This protein binds this small molecule.
Small molecule (SMILES): O=C(/C(O)=C/c1ccc(O)c(O)c1)c1c(O)cc(O)cc1O

Sequence of chain 1.E:
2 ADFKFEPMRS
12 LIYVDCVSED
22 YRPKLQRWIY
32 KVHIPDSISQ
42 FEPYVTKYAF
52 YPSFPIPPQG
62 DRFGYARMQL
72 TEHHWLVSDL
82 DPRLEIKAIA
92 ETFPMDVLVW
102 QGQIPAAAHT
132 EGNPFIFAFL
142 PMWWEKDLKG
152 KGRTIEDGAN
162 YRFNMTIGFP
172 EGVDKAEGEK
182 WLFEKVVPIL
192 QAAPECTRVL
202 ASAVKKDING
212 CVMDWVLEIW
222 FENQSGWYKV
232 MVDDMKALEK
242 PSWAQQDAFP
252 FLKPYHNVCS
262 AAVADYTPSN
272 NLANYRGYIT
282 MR

Binding-site contacts:
Ligand atom C15 contacts residue THR72 of chain 1.E at 3.4 Å.
Ligand atom C08 contacts residue ASP80 of chain 1.E at 3.0 Å.
Ligand atom O22 contacts residue ILE13 of chain 1.E at 4.0 Å.
Ligand atom O16 contacts residue PHE51 of chain 1.E at 3.4 Å.
Ligand atom C17 contacts residue HIS34 of chain 1.E at 3.6 Å.
Ligand atom C18 contacts residue VAL15 of chain 1.E at 3.6 Å (hydrophobic).
Ligand atom C15 contacts residue HIS34 of chain 1.E at 2.7 Å.
Ligand atom O01 contacts residue HIS74 of chain 1.E at 3.2 Å.
Ligand atom C07 contacts residue ASP80 of chain 1.E at 4.0 Å.
Ligand atom O19 contacts residue VAL15 of chain 1.E at 3.0 Å.
Ligand atom O16 contacts residue GLN70 of chain 1.E at 4.0 Å.
Ligand atom O04 contacts residue HIS34 of chain 1.E at 3.4 Å.
Ligand atom O01 contacts residue ILE13 of chain 1.E at 4.0 Å.
Ligand atom C18 contacts residue GLN102 of chain 1.E at 3.5 Å.
Ligand atom O01 contacts residue HIS34 of chain 1.E at 3.0 Å (h-bond).
Ligand atom C03 contacts residue ILE13 of chain 1.E at 3.8 Å (hydrophobic).
Ligand atom C17 contacts residue GLN70 of chain 1.E at 4.0 Å.
Ligand atom O01 contacts residue TYR49 of chain 1.E at 4.1 Å.
Ligand atom C02 contacts residue THR72 of chain 1.E at 3.9 Å.
Ligand atom C14 contacts residue HIS34 of chain 1.E at 3.1 Å.
Ligand atom C05 contacts residue ILE13 of chain 1.E at 3.6 Å (hydrophobic).
Ligand atom C09 contacts residue ASP80 of chain 1.E at 2.9 Å.
Ligand atom C02 contacts residue HIS74 of chain 1.E at 4.0 Å.
Ligand atom C20 contacts residue GLN102 of chain 1.E at 3.7 Å.
Ligand atom C02 contacts residue ILE13 of chain 1.E at 3.7 Å (hydrophobic).
Ligand atom C13 contacts residue PHE138 of chain 1.E at 3.9 Å (hydrophobic).
Ligand atom O22 contacts residue PHE136 of chain 1.E at 3.4 Å.
Ligand atom O19 contacts residue GLN102 of chain 1.E at 2.4 Å (h-bond).
Ligand atom C17 contacts residue THR72 of chain 1.E at 3.6 Å.
Ligand atom O10 contacts residue ASP80 of chain 1.E at 2.8 Å (salt-bridge).
Ligand atom C17 contacts residue VAL15 of chain 1.E at 3.8 Å (hydrophobic).
Ligand atom C02 contacts residue HIS34 of chain 1.E at 3.0 Å.
Ligand atom C11 contacts residue PHE138 of chain 1.E at 4.0 Å (hydrophobic).
Ligand atom O16 contacts residue THR72 of chain 1.E at 3.0 Å (h-bond).
Ligand atom O16 contacts residue HIS34 of chain 1.E at 2.2 Å (h-bond).
Ligand atom C03 contacts residue HIS34 of chain 1.E at 3.5 Å.
Ligand atom O19 contacts residue ILE30 of chain 1.E at 4.1 Å.
Ligand atom O01 contacts residue THR72 of chain 1.E at 3.0 Å.
Ligand atom C05 contacts residue HIS74 of chain 1.E at 3.5 Å.
Ligand atom C11 contacts residue ASP80 of chain 1.E at 3.9 Å.